A protein and the small-molecule ligand that binds it are described below.
Small molecule (SMILES): NC(N)=NCCC[C@H](NC(=O)[C@H](Cc1ccccc1)NC(=O)[C@@H]1CCC(=O)N1)C(=O)N[C@@H](Cc1cnc[nH]1)C(=O)N[C@@H](CC(=O)O)C(=O)N[C@H](C=O)CO

Sequence of chain 1.B:
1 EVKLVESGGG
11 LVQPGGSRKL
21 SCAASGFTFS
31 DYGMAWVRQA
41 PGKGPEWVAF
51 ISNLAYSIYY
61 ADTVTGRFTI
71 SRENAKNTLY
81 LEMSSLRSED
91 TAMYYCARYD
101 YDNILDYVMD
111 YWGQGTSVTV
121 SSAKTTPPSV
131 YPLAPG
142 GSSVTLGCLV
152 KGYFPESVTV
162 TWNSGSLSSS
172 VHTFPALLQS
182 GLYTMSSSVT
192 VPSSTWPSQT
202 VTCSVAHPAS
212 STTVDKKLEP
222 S

Binding-site contacts:
Ligand atom CE1 contacts residue ASP31 of chain 1.B at 2.9 Å.
Ligand atom O contacts residue ASN53 of chain 1.B at 2.9 Å (h-bond).
Ligand atom OE contacts residue TYR99 of chain 1.B at 2.8 Å (h-bond).
Ligand atom NE2 contacts residue ASP31 of chain 1.B at 3.0 Å (salt-bridge).
Ligand atom OE contacts residue SER96 of chain 1.A at 3.4 Å.
Ligand atom OD2 contacts residue ALA55 of chain 1.B at 3.2 Å (h-bond).
Ligand atom OD2 contacts residue LEU54 of chain 1.B at 2.8 Å (h-bond).
Ligand atom OD1 contacts residue SER52 of chain 1.B at 3.4 Å (h-bond).
Ligand atom CB contacts residue SER96 of chain 1.A at 3.2 Å.
Ligand atom CE2 contacts residue TYR99 of chain 1.B at 3.2 Å (hydrophobic).
Ligand atom CD1 contacts residue TYR59 of chain 1.B at 3.4 Å (hydrophobic).
Ligand atom CE1 contacts residue TYR101 of chain 1.B at 3.3 Å (hydrophobic).
Ligand atom N contacts residue ASN53 of chain 1.B at 2.8 Å (h-bond).
Ligand atom OD1 contacts residue TYR56 of chain 1.B at 3.4 Å.
Ligand atom N contacts residue ASP106 of chain 1.B at 2.8 Å (salt-bridge).
Ligand atom CB contacts residue ASN53 of chain 1.B at 3.1 Å.
Ligand atom NH1 contacts residue ILE104 of chain 1.B at 3.2 Å (h-bond).
Ligand atom CA contacts residue ASN53 of chain 1.B at 3.3 Å.
Ligand atom NE2 contacts residue ASN53 of chain 1.B at 3.5 Å (h-bond).
Ligand atom CB contacts residue PHE50 of chain 1.B at 3.3 Å (hydrophobic).
Ligand atom CE1 contacts residue ASP106 of chain 1.B at 3.5 Å.
Ligand atom O contacts residue ASP106 of chain 1.B at 2.8 Å (salt-bridge).
Ligand atom CG contacts residue HIS98 of chain 1.A at 3.6 Å.
Ligand atom N contacts residue SER96 of chain 1.A at 3.2 Å (h-bond).
Ligand atom CG contacts residue SER52 of chain 1.B at 3.3 Å.
Ligand atom CD contacts residue ILE104 of chain 1.B at 3.5 Å (hydrophobic).
Ligand atom CG contacts residue PHE50 of chain 1.B at 3.5 Å (hydrophobic).
Ligand atom CA contacts residue SER96 of chain 1.A at 3.3 Å.
Ligand atom CD2 contacts residue PHE50 of chain 1.B at 3.4 Å (hydrophobic).
Ligand atom CD contacts residue SER96 of chain 1.A at 3.2 Å.
Ligand atom OD2 contacts residue TYR56 of chain 1.B at 3.3 Å (h-bond).
Ligand atom CB contacts residue ILE104 of chain 1.B at 3.5 Å (hydrophobic).
Ligand atom OD2 contacts residue SER52 of chain 1.B at 2.5 Å (h-bond).
Ligand atom ND1 contacts residue ASP106 of chain 1.B at 2.6 Å (salt-bridge).
Ligand atom ND1 contacts residue TYR101 of chain 1.B at 3.5 Å.
Ligand atom C contacts residue LEU105 of chain 1.B at 3.4 Å (hydrophobic).
Ligand atom CG contacts residue SER96 of chain 1.A at 3.4 Å.
Ligand atom N contacts residue ASP106 of chain 1.B at 3.4 Å (salt-bridge).
Ligand atom O contacts residue LEU105 of chain 1.B at 3.2 Å.
Ligand atom N contacts residue ILE104 of chain 1.B at 3.0 Å (h-bond).

Sequence of chain 1.A:
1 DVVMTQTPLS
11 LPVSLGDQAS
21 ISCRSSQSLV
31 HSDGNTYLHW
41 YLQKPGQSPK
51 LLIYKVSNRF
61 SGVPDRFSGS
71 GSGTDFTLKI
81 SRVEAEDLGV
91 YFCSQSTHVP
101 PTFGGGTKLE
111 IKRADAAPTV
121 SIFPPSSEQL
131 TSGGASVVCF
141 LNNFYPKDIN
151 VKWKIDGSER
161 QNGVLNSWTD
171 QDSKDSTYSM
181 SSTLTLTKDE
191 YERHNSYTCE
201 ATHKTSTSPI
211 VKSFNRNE